A small-molecule ligand and the protein it binds are described below.
Small molecule (SMILES): CC(=O)N1C[C@@H](CO)[C@@H]2Oc3c(F)cccc3[C@@H]21

Sequence of chain 1.A:
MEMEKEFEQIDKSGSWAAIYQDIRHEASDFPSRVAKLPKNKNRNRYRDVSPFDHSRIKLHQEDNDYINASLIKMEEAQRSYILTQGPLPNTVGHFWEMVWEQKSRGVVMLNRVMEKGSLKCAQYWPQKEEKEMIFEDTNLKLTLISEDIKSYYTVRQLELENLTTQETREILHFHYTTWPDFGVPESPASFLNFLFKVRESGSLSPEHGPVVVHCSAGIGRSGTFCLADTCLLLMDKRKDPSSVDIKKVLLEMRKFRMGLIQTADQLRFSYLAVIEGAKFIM

Binding-site contacts:
Ligand atom C17 contacts residue PHE280 of chain 1.A at 3.8 Å (hydrophobic).
Ligand atom C18 contacts residue PHE196 of chain 1.A at 2.5 Å (hydrophobic).
Ligand atom C09 contacts residue PHE280 of chain 1.A at 3.9 Å (hydrophobic).
Ligand atom O03 contacts residue PHE196 of chain 1.A at 2.6 Å.
Ligand atom O03 contacts residue PHE280 of chain 1.A at 3.3 Å.
Ligand atom C18 contacts residue LEU192 of chain 1.A at 3.9 Å (hydrophobic).
Ligand atom N04 contacts residue PHE280 of chain 1.A at 3.2 Å.
Ligand atom C09 contacts residue LEU192 of chain 1.A at 3.2 Å (hydrophobic).
Ligand atom C14 contacts residue PHE280 of chain 1.A at 3.9 Å (hydrophobic).
Ligand atom C09 contacts residue PHE196 of chain 1.A at 2.2 Å (hydrophobic).
Ligand atom C01 contacts residue PHE280 of chain 1.A at 3.8 Å (hydrophobic).
Ligand atom C18 contacts residue ASN193 of chain 1.A at 3.8 Å.
Ligand atom C09 contacts residue ASN193 of chain 1.A at 4.3 Å.
Ligand atom C02 contacts residue PHE196 of chain 1.A at 2.3 Å (hydrophobic).
Ligand atom O08 contacts residue GLY277 of chain 1.A at 2.9 Å (h-bond).
Ligand atom C18 contacts residue PHE280 of chain 1.A at 3.8 Å (hydrophobic).
Ligand atom O08 contacts residue PHE280 of chain 1.A at 3.2 Å.
Ligand atom C05 contacts residue PHE280 of chain 1.A at 3.0 Å (hydrophobic).
Ligand atom C15 contacts residue PHE280 of chain 1.A at 3.5 Å (hydrophobic).
Ligand atom O10 contacts residue LEU192 of chain 1.A at 3.1 Å.
Ligand atom C11 contacts residue LEU192 of chain 1.A at 4.2 Å (hydrophobic).
Ligand atom F13 contacts residue GLU276 of chain 1.A at 3.3 Å.
Ligand atom C01 contacts residue ASN193 of chain 1.A at 3.1 Å.
Ligand atom C05 contacts residue PHE196 of chain 1.A at 0.9 Å (hydrophobic).
Ligand atom C12 contacts residue PHE280 of chain 1.A at 4.0 Å (hydrophobic).
Ligand atom C17 contacts residue PHE196 of chain 1.A at 3.9 Å (hydrophobic).
Ligand atom C07 contacts residue PHE280 of chain 1.A at 3.6 Å (hydrophobic).
Ligand atom C06 contacts residue PHE280 of chain 1.A at 2.9 Å (hydrophobic).
Ligand atom O10 contacts residue PHE196 of chain 1.A at 3.6 Å.
Ligand atom O10 contacts residue PHE280 of chain 1.A at 4.2 Å.
Ligand atom C06 contacts residue PHE196 of chain 1.A at 1.7 Å (hydrophobic).
Ligand atom N04 contacts residue PHE196 of chain 1.A at 1.8 Å.
Ligand atom C07 contacts residue GLY277 of chain 1.A at 3.3 Å.
Ligand atom C07 contacts residue PHE196 of chain 1.A at 1.8 Å (hydrophobic).
Ligand atom O08 contacts residue ILE281 of chain 1.A at 3.3 Å (h-bond).
Ligand atom O08 contacts residue PHE196 of chain 1.A at 2.6 Å.
Ligand atom C16 contacts residue PHE280 of chain 1.A at 3.5 Å (hydrophobic).
Ligand atom C01 contacts residue PHE196 of chain 1.A at 3.4 Å (hydrophobic).
Ligand atom C11 contacts residue PHE280 of chain 1.A at 4.0 Å (hydrophobic).
Ligand atom C02 contacts residue PHE280 of chain 1.A at 3.2 Å (hydrophobic).